A protein and the small-molecule ligand that binds it are described below.
Small molecule (SMILES): Nc1nonc1-c1ccccc1

Binding-site contacts:
Ligand atom C3 contacts residue ASN473 of chain 2.A at 3.5 Å.
Ligand atom N9 contacts residue MET470 of chain 2.A at 4.4 Å.
Ligand atom C8 contacts residue MET470 of chain 2.A at 3.8 Å (hydrophobic).
Ligand atom N11 contacts residue ALA366 of chain 2.A at 3.8 Å.
Ligand atom N12 contacts residue TRP474 of chain 2.A at 3.7 Å.
Ligand atom C1 contacts residue ASN473 of chain 2.A at 3.8 Å.
Ligand atom O10 contacts residue ALA366 of chain 2.A at 3.6 Å.
Ligand atom C3 contacts residue TRP474 of chain 2.A at 4.5 Å (hydrophobic).
Ligand atom C6 contacts residue ASN473 of chain 2.A at 3.6 Å.
Ligand atom C1 contacts residue MET311 of chain 2.A at 3.8 Å (hydrophobic).
Ligand atom C3 contacts residue ALA477 of chain 2.A at 3.5 Å (hydrophobic).
Ligand atom C2 contacts residue MET311 of chain 2.A at 4.4 Å (hydrophobic).
Ligand atom C7 contacts residue TRP474 of chain 2.A at 4.2 Å (hydrophobic).
Ligand atom C7 contacts residue ASN473 of chain 2.A at 4.3 Å.
Ligand atom N9 contacts residue PRO372 of chain 2.A at 3.7 Å.
Ligand atom C5 contacts residue MET340 of chain 2.A at 4.5 Å (hydrophobic).
Ligand atom N12 contacts residue ASN473 of chain 2.A at 3.8 Å.
Ligand atom N12 contacts residue MET470 of chain 2.A at 2.8 Å (h-bond).
Ligand atom C2 contacts residue TYR344 of chain 2.A at 3.4 Å (hydrophobic).
Ligand atom C3 contacts residue TYR344 of chain 2.A at 3.7 Å (hydrophobic).
Ligand atom C6 contacts residue MET311 of chain 2.A at 4.4 Å (hydrophobic).
Ligand atom C2 contacts residue ASN473 of chain 2.A at 3.8 Å.
Ligand atom C5 contacts residue ASN473 of chain 2.A at 3.7 Å.
Ligand atom N9 contacts residue TRP474 of chain 2.A at 3.6 Å.
Ligand atom N12 contacts residue PRO372 of chain 2.A at 4.0 Å.
Ligand atom C4 contacts residue TRP474 of chain 2.A at 4.5 Å (hydrophobic).
Ligand atom N11 contacts residue TYR344 of chain 2.A at 4.4 Å.
Ligand atom O10 contacts residue TRP474 of chain 2.A at 3.8 Å.
Ligand atom C8 contacts residue TRP474 of chain 2.A at 3.8 Å (hydrophobic).
Ligand atom C6 contacts residue MET340 of chain 2.A at 3.6 Å (hydrophobic).
Ligand atom C8 contacts residue PRO372 of chain 2.A at 4.2 Å (hydrophobic).
Ligand atom N11 contacts residue TRP474 of chain 2.A at 4.5 Å.
Ligand atom N11 contacts residue ALA477 of chain 2.A at 4.3 Å.
Ligand atom C6 contacts residue TRP337 of chain 2.A at 3.8 Å (hydrophobic).
Ligand atom C4 contacts residue ASN473 of chain 2.A at 3.7 Å.
Ligand atom C8 contacts residue ASN473 of chain 2.A at 4.3 Å.
Ligand atom C1 contacts residue TYR344 of chain 2.A at 3.9 Å (hydrophobic).
Ligand atom C1 contacts residue MET340 of chain 2.A at 3.8 Å (hydrophobic).
Ligand atom C2 contacts residue ALA477 of chain 2.A at 4.1 Å (hydrophobic).

Sequence of chain 2.A:
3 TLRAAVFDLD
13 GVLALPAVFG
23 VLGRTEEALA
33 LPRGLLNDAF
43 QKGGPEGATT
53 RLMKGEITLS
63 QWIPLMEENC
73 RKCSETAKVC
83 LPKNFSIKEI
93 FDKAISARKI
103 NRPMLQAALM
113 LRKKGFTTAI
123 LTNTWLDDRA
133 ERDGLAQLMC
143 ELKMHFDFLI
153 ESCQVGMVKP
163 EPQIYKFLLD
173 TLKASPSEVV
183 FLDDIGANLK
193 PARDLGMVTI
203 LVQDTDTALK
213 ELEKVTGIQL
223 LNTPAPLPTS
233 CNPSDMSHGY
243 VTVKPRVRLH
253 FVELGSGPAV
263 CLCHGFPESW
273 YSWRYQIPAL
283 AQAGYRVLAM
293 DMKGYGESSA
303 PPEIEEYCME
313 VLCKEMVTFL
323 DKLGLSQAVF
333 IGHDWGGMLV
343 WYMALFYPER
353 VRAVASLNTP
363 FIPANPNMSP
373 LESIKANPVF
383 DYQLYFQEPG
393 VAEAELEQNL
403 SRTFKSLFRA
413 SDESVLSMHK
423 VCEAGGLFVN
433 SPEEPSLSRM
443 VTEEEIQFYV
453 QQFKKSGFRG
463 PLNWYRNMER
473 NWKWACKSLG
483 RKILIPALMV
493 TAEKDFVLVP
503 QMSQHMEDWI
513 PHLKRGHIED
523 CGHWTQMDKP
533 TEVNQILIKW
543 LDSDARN